Sequence of chain 1.A:
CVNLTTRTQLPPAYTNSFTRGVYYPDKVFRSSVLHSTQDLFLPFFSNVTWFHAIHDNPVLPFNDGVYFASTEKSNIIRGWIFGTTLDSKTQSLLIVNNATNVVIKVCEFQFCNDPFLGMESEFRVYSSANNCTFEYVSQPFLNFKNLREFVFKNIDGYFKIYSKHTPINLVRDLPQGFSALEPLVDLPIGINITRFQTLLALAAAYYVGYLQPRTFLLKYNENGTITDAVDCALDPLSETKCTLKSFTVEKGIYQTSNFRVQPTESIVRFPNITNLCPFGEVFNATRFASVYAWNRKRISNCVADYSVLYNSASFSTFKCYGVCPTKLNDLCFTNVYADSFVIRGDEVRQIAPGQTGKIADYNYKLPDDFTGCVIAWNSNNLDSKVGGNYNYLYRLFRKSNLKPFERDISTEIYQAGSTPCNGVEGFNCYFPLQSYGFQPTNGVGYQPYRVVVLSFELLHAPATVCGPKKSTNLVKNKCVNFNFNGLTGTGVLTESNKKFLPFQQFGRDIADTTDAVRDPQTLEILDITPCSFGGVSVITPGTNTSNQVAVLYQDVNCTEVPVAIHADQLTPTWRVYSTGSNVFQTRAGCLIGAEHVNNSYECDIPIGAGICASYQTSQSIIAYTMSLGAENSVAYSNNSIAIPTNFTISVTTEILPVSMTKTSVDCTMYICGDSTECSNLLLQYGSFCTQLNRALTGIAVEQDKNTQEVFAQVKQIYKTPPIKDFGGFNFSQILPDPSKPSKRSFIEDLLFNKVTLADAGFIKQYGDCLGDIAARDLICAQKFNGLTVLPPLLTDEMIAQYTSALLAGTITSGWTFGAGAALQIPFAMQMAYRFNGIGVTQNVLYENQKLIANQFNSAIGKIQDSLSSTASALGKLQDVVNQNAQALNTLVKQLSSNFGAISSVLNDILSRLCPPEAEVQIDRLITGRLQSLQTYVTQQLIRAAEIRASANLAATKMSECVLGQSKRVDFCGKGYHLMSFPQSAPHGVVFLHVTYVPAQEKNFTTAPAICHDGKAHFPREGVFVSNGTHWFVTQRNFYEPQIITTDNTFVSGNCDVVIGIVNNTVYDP

Binding-site contacts:
Ligand atom C4 contacts residue ASN156 of chain 1.A at 4.3 Å.
Ligand atom N2 contacts residue ASN156 of chain 1.A at 2.8 Å (h-bond).
Ligand atom C8 contacts residue ASN156 of chain 1.A at 4.4 Å.
Ligand atom C8 contacts residue ILE459 of chain 1.C at 3.3 Å (hydrophobic).
Ligand atom O6 contacts residue ASN155 of chain 1.A at 4.0 Å.
Ligand atom C8 contacts residue THR461 of chain 1.C at 3.8 Å.
Ligand atom C2 contacts residue ASN156 of chain 1.A at 2.5 Å.
Ligand atom C5 contacts residue ASN156 of chain 1.A at 3.7 Å.
Ligand atom C1 contacts residue ASN156 of chain 1.A at 1.4 Å.
Ligand atom C7 contacts residue ASN156 of chain 1.A at 3.3 Å.
Ligand atom O5 contacts residue ASN155 of chain 1.A at 4.5 Å.
Ligand atom O7 contacts residue ASN156 of chain 1.A at 2.7 Å (h-bond).
Ligand atom C3 contacts residue ASN156 of chain 1.A at 3.8 Å.
Ligand atom O5 contacts residue ASN156 of chain 1.A at 2.4 Å (h-bond).

This small molecule binds to this protein.
Small molecule (SMILES): CC(=O)N[C@@H]1[C@@H](O)[C@H](O)[C@@H](CO)O[C@H]1O

Sequence of chain 1.C:
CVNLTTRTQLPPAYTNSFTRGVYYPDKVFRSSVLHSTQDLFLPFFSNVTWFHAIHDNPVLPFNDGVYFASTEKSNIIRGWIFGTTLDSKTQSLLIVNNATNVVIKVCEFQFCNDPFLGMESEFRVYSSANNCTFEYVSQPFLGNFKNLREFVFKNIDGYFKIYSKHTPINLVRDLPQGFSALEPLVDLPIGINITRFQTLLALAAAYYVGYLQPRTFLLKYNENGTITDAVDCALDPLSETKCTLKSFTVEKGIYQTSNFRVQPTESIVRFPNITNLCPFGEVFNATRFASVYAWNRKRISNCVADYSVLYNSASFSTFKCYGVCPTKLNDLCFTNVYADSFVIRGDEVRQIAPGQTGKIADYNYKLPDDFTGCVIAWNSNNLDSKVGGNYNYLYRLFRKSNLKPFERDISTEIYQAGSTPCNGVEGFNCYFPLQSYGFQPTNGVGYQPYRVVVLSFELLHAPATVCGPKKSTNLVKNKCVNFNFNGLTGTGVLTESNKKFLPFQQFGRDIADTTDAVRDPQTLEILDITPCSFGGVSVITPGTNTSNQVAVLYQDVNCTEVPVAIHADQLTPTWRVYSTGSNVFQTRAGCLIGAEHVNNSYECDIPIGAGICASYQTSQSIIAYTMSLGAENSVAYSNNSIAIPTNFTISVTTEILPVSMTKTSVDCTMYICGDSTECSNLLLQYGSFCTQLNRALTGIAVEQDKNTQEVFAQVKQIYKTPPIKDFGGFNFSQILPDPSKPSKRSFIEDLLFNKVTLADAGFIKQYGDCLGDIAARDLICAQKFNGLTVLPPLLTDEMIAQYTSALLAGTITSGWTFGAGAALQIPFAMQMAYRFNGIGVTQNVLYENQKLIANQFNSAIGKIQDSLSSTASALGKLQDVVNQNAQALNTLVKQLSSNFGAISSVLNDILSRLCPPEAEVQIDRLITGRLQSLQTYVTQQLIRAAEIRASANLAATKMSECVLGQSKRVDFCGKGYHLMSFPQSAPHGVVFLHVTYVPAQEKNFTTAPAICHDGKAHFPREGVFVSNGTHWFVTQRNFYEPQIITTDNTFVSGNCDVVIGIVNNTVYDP